Sequence of chain 6.E:
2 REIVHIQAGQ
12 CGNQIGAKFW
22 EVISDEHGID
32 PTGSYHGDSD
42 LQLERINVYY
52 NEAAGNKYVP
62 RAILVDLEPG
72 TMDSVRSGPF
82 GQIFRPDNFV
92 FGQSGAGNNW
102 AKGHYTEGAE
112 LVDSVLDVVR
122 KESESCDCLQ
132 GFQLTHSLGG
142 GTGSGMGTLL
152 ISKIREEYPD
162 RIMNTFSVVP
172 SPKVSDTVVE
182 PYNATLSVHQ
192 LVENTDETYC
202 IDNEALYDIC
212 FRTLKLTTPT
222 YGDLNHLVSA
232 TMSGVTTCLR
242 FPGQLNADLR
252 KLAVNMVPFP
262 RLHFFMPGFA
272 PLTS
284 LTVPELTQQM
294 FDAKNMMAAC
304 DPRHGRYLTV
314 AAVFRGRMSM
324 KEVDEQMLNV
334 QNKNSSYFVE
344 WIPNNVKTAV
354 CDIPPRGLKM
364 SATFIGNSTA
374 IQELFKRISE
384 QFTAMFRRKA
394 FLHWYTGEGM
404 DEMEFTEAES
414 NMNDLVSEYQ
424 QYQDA

Binding-site contacts:
Ligand atom C16 contacts residue LYS350 of chain 6.E at 3.4 Å.
Ligand atom C5 contacts residue LEU253 of chain 6.E at 3.8 Å (hydrophobic).
Ligand atom O1 contacts residue ALA314 of chain 6.E at 3.3 Å.
Ligand atom O5 contacts residue VAL181 of chain 6.D at 3.8 Å.
Ligand atom O5 contacts residue THR179 of chain 6.D at 3.9 Å.
Ligand atom C5 contacts residue CYS239 of chain 6.E at 3.8 Å (hydrophobic).
Ligand atom C2 contacts residue ALA314 of chain 6.E at 3.8 Å (hydrophobic).
Ligand atom O5 contacts residue LYS350 of chain 6.E at 2.9 Å.
Ligand atom O3 contacts residue CYS239 of chain 6.E at 3.2 Å (h-bond).
Ligand atom O3 contacts residue ALA248 of chain 6.E at 3.2 Å.
Ligand atom O4 contacts residue LEU246 of chain 6.E at 3.8 Å.
Ligand atom C3 contacts residue LEU253 of chain 6.E at 3.6 Å (hydrophobic).
Ligand atom C1 contacts residue LEU253 of chain 6.E at 3.4 Å (hydrophobic).
Ligand atom C8 contacts residue LEU253 of chain 6.E at 3.7 Å (hydrophobic).
Ligand atom C18 contacts residue VAL181 of chain 6.D at 3.8 Å (hydrophobic).
Ligand atom C20 contacts residue LEU253 of chain 6.E at 3.9 Å (hydrophobic).
Ligand atom C6 contacts residue VAL236 of chain 6.E at 3.8 Å (hydrophobic).
Ligand atom C22 contacts residue LEU253 of chain 6.E at 3.4 Å (hydrophobic).
Ligand atom O6 contacts residue VAL181 of chain 6.D at 3.1 Å.
Ligand atom C18 contacts residue VAL313 of chain 6.E at 3.3 Å (hydrophobic).
Ligand atom O6 contacts residue ASN256 of chain 6.E at 3.6 Å.
Ligand atom C5 contacts residue ALA248 of chain 6.E at 3.8 Å (hydrophobic).
Ligand atom O2 contacts residue CYS239 of chain 6.E at 3.1 Å (h-bond).
Ligand atom C4 contacts residue VAL236 of chain 6.E at 3.8 Å (hydrophobic).
Ligand atom O5 contacts residue ALA180 of chain 6.D at 3.7 Å.
Ligand atom C7 contacts residue ALA248 of chain 6.E at 3.3 Å (hydrophobic).
Ligand atom S1 contacts residue SER178 of chain 6.D at 3.1 Å.
Ligand atom C6 contacts residue LEU240 of chain 6.E at 3.7 Å (hydrophobic).
Ligand atom C4 contacts residue ILE368 of chain 6.E at 3.3 Å (hydrophobic).
Ligand atom O1 contacts residue LEU253 of chain 6.E at 3.9 Å.
Ligand atom C7 contacts residue LEU253 of chain 6.E at 3.9 Å (hydrophobic).
Ligand atom C3 contacts residue CYS239 of chain 6.E at 3.7 Å (hydrophobic).
Ligand atom C9 contacts residue LEU253 of chain 6.E at 3.8 Å (hydrophobic).
Ligand atom C19 contacts residue ASN256 of chain 6.E at 3.8 Å.
Ligand atom S1 contacts residue THR179 of chain 6.D at 3.8 Å.
Ligand atom C12 contacts residue LEU246 of chain 6.E at 3.8 Å (hydrophobic).
Ligand atom C6 contacts residue CYS239 of chain 6.E at 3.8 Å (hydrophobic).
Ligand atom C17 contacts residue ASN256 of chain 6.E at 3.8 Å.
Ligand atom C18 contacts residue MET257 of chain 6.E at 3.5 Å (hydrophobic).
Ligand atom C17 contacts residue LYS350 of chain 6.E at 3.9 Å.

A small-molecule ligand and the protein it binds are described below.
Small molecule (SMILES): COc1cc2c(c(OC)c1OC)-c1ccc(OC)c(=O)cc1[C@@H](NC(=O)CS)CC2

Sequence of chain 6.D:
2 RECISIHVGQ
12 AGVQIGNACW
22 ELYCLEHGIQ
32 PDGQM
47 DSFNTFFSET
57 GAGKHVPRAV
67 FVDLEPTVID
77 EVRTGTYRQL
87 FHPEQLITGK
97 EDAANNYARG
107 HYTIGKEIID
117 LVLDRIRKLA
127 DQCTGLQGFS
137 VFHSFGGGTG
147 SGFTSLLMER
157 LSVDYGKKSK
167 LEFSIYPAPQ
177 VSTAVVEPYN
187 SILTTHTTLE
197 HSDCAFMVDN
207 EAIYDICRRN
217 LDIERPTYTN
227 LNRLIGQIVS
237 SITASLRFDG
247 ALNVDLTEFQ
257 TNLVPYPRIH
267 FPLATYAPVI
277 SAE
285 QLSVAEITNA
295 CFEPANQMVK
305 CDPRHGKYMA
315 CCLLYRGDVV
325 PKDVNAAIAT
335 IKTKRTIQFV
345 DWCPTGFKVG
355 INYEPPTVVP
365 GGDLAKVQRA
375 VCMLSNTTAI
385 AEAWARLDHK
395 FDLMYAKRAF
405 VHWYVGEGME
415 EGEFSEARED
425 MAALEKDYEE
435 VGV